A small-molecule ligand and the protein it binds are described below.
Small molecule (SMILES): CC(C)C[C@H](N)C(=O)O

Sequence of chain 1.A:
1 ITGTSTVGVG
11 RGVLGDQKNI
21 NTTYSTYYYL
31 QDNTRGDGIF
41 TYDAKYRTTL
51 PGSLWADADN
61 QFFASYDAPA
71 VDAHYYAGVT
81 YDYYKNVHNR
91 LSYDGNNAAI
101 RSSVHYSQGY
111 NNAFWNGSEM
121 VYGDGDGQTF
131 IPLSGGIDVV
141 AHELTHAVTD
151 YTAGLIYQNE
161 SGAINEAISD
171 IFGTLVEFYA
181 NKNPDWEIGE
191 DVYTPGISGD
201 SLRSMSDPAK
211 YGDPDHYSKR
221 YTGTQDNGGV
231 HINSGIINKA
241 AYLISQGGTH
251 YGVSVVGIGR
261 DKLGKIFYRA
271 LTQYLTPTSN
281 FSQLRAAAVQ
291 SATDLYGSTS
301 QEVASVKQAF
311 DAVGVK

Binding-site contacts:
Ligand atom CG contacts residue ARG203 of chain 1.A at 4.2 Å.
Ligand atom CD2 contacts residue VAL139 of chain 1.A at 4.0 Å (hydrophobic).
Ligand atom O contacts residue GLU166 of chain 1.A at 4.2 Å.
Ligand atom CA contacts residue ALA113 of chain 1.A at 4.0 Å (hydrophobic).
Ligand atom CA contacts residue BR51 of chain 1.G at 2.8 Å.
Ligand atom N contacts residue ASN112 of chain 1.A at 3.4 Å (h-bond).
Ligand atom O contacts residue BR51 of chain 1.G at 3.7 Å.
Ligand atom CA contacts residue LEN1 of chain 1.I at 2.4 Å.
Ligand atom CD1 contacts residue HIS142 of chain 1.A at 3.9 Å.
Ligand atom N contacts residue GLU143 of chain 1.A at 3.3 Å (salt-bridge).
Ligand atom CA contacts residue HIS142 of chain 1.A at 3.9 Å.
Ligand atom CD2 contacts residue LEN1 of chain 1.I at 4.0 Å.
Ligand atom O contacts residue HIS231 of chain 1.A at 3.2 Å.
Ligand atom N contacts residue LEN1 of chain 1.I at 2.8 Å (h-bond).
Ligand atom CD1 contacts residue GLU143 of chain 1.A at 4.2 Å.
Ligand atom CD2 contacts residue LEU202 of chain 1.A at 3.6 Å (hydrophobic).
Ligand atom CA contacts residue ASN112 of chain 1.A at 3.9 Å.
Ligand atom CB contacts residue ASN112 of chain 1.A at 3.6 Å.
Ligand atom CG contacts residue LEU202 of chain 1.A at 3.7 Å (hydrophobic).
Ligand atom CD1 contacts residue ILE188 of chain 1.A at 4.2 Å (hydrophobic).
Ligand atom CB contacts residue BR51 of chain 1.G at 4.0 Å.
Ligand atom CB contacts residue GLU143 of chain 1.A at 3.5 Å.
Ligand atom C contacts residue BR51 of chain 1.G at 3.2 Å.
Ligand atom CD1 contacts residue ARG203 of chain 1.A at 3.7 Å.
Ligand atom CA contacts residue GLU143 of chain 1.A at 3.6 Å.
Ligand atom O contacts residue ARG203 of chain 1.A at 2.9 Å (salt-bridge).
Ligand atom CD2 contacts residue LEU133 of chain 1.A at 4.0 Å (hydrophobic).
Ligand atom N contacts residue ZN1 of chain 1.B at 4.0 Å.
Ligand atom C contacts residue LEN1 of chain 1.I at 1.3 Å.
Ligand atom O contacts residue LEN1 of chain 1.I at 2.3 Å (h-bond).
Ligand atom N contacts residue ALA113 of chain 1.A at 2.9 Å (h-bond).
Ligand atom C contacts residue HIS231 of chain 1.A at 3.7 Å.
Ligand atom N contacts residue BR51 of chain 1.G at 1.7 Å.
Ligand atom C contacts residue ASN112 of chain 1.A at 4.0 Å.
Ligand atom N contacts residue HIS142 of chain 1.A at 4.3 Å.
Ligand atom CG contacts residue LEN1 of chain 1.I at 3.9 Å.
Ligand atom CB contacts residue ALA113 of chain 1.A at 4.0 Å (hydrophobic).
Ligand atom CB contacts residue LEN1 of chain 1.I at 3.1 Å.
Ligand atom CA contacts residue ZN1 of chain 1.B at 4.1 Å.
Ligand atom C contacts residue ARG203 of chain 1.A at 4.0 Å.